Binding-site contacts:
Ligand atom C20 contacts residue PHE71 of chain 1.A at 3.9 Å (hydrophobic).
Ligand atom C18 contacts residue THR109 of chain 1.A at 3.7 Å.
Ligand atom C22 contacts residue VAL92 of chain 1.A at 3.6 Å (hydrophobic).
Ligand atom CL contacts residue MET74 of chain 1.A at 3.6 Å.
Ligand atom C8 contacts residue THR109 of chain 1.A at 3.9 Å.
Ligand atom O15 contacts residue ARG106 of chain 1.A at 3.1 Å (salt-bridge).
Ligand atom C17 contacts residue THR109 of chain 1.A at 3.9 Å.
Ligand atom C26 contacts residue MET74 of chain 1.A at 3.5 Å (hydrophobic).
Ligand atom CL contacts residue ALA70 of chain 1.A at 3.2 Å.
Ligand atom O11 contacts residue THR109 of chain 1.A at 3.6 Å.
Ligand atom C30 contacts residue PHE71 of chain 1.A at 3.7 Å (hydrophobic).
Ligand atom C14 contacts residue ARG106 of chain 1.A at 3.5 Å.
Ligand atom S5 contacts residue VAL96 of chain 1.A at 4.1 Å.
Ligand atom C28 contacts residue MET74 of chain 1.A at 3.6 Å (hydrophobic).
Ligand atom C2 contacts residue PHE97 of chain 1.A at 3.9 Å (hydrophobic).
Ligand atom O16 contacts residue ARG106 of chain 1.A at 2.9 Å (salt-bridge).
Ligand atom CL contacts residue PHE71 of chain 1.A at 4.0 Å.
Ligand atom C2 contacts residue THR109 of chain 1.A at 3.8 Å.
Ligand atom C29 contacts residue VAL96 of chain 1.A at 3.9 Å (hydrophobic).
Ligand atom S5 contacts residue LEU110 of chain 1.A at 3.9 Å.
Ligand atom C4 contacts residue THR109 of chain 1.A at 3.4 Å.
Ligand atom N3 contacts residue LEU110 of chain 1.A at 3.6 Å.
Ligand atom C8 contacts residue VAL96 of chain 1.A at 3.8 Å (hydrophobic).
Ligand atom C19 contacts residue PHE71 of chain 1.A at 3.8 Å (hydrophobic).
Ligand atom C7 contacts residue VAL96 of chain 1.A at 3.7 Å (hydrophobic).
Ligand atom C2 contacts residue ARG106 of chain 1.A at 3.1 Å.
Ligand atom C9 contacts residue VAL96 of chain 1.A at 4.0 Å (hydrophobic).
Ligand atom C27 contacts residue MET74 of chain 1.A at 3.9 Å (hydrophobic).
Ligand atom C2 contacts residue LEU110 of chain 1.A at 4.0 Å (hydrophobic).
Ligand atom C30 contacts residue PHE113 of chain 1.A at 3.8 Å (hydrophobic).
Ligand atom C21 contacts residue THR109 of chain 1.A at 3.8 Å.
Ligand atom C6 contacts residue VAL96 of chain 1.A at 3.9 Å (hydrophobic).
Ligand atom O31 contacts residue MET74 of chain 1.A at 3.8 Å.
Ligand atom N3 contacts residue PHE97 of chain 1.A at 3.9 Å.
Ligand atom N3 contacts residue ARG106 of chain 1.A at 3.8 Å.
Ligand atom N1 contacts residue ARG106 of chain 1.A at 3.9 Å.
Ligand atom N1 contacts residue THR109 of chain 1.A at 3.4 Å.
Ligand atom C12 contacts residue THR109 of chain 1.A at 3.9 Å.
Ligand atom C10 contacts residue MET74 of chain 1.A at 4.0 Å (hydrophobic).
Ligand atom C19 contacts residue HIS67 of chain 1.A at 3.8 Å.

Sequence of chain 1.A:
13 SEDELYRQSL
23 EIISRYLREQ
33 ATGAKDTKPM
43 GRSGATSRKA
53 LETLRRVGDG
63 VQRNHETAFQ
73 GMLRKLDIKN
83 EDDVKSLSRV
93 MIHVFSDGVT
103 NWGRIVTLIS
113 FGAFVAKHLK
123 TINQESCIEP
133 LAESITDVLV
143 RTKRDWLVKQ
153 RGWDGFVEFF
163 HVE

The small molecule below binds the protein below.
Small molecule (SMILES): CCc1sc2ncnc(O[C@H](Cc3ccccc3)C(=O)O)c2c1-c1ccc(O)c(Cl)c1C